Sequence of chain 1.A:
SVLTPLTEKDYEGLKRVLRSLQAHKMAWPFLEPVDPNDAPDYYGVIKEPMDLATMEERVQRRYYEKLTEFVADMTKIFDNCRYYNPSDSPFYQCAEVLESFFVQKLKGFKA

A small-molecule ligand and the protein it binds are described below.
Small molecule (SMILES): CNc1cc(-c2ccc(OCCCN(C)C)cc2)nc(S(C)(=O)=O)n1

Binding-site contacts:
Ligand atom N06 contacts residue PHE94 of chain 1.A at 3.8 Å.
Ligand atom C01 contacts residue ASN88 of chain 1.A at 3.9 Å.
Ligand atom C25 contacts residue ASP41 of chain 1.A at 2.7 Å.
Ligand atom C13 contacts residue ASP41 of chain 1.A at 3.8 Å.
Ligand atom C08 contacts residue PHE33 of chain 1.A at 4.0 Å (hydrophobic).
Ligand atom N17 contacts residue TYR87 of chain 1.A at 3.6 Å.
Ligand atom C18 contacts residue ASP41 of chain 1.A at 3.9 Å.
Ligand atom C25 contacts residue ASP38 of chain 1.A at 3.8 Å.
Ligand atom C20 contacts residue ASP41 of chain 1.A at 3.7 Å.
Ligand atom O09 contacts residue PHE33 of chain 1.A at 3.1 Å.
Ligand atom C03 contacts residue PHE94 of chain 1.A at 3.7 Å (hydrophobic).
Ligand atom C04 contacts residue PHE94 of chain 1.A at 3.4 Å (hydrophobic).
Ligand atom C03 contacts residue ASN88 of chain 1.A at 3.7 Å.
Ligand atom C11 contacts residue ASP41 of chain 1.A at 3.9 Å.
Ligand atom C01 contacts residue PHE94 of chain 1.A at 3.9 Å (hydrophobic).
Ligand atom S07 contacts residue ASN88 of chain 1.A at 3.9 Å.
Ligand atom C04 contacts residue ASP41 of chain 1.A at 3.5 Å.
Ligand atom C24 contacts residue ASP41 of chain 1.A at 3.0 Å.
Ligand atom O19 contacts residue ASP41 of chain 1.A at 3.2 Å (salt-bridge).
Ligand atom N02 contacts residue ASN88 of chain 1.A at 3.1 Å (h-bond).
Ligand atom C22 contacts residue ASP41 of chain 1.A at 3.7 Å.
Ligand atom C18 contacts residue PHE94 of chain 1.A at 3.5 Å (hydrophobic).
Ligand atom N17 contacts residue PHE94 of chain 1.A at 3.6 Å.
Ligand atom N23 contacts residue ASP41 of chain 1.A at 2.5 Å (salt-bridge).
Ligand atom C12 contacts residue PRO32 of chain 1.A at 3.9 Å (hydrophobic).
Ligand atom O09 contacts residue CYS84 of chain 1.A at 3.3 Å (h-bond).
Ligand atom C08 contacts residue PRO32 of chain 1.A at 3.5 Å (hydrophobic).
Ligand atom O10 contacts residue CYS84 of chain 1.A at 3.4 Å.
Ligand atom C18 contacts residue ASN88 of chain 1.A at 3.8 Å.
Ligand atom C16 contacts residue ASP41 of chain 1.A at 3.4 Å.
Ligand atom O10 contacts residue ASN88 of chain 1.A at 3.1 Å (h-bond).
Ligand atom C14 contacts residue ASP41 of chain 1.A at 3.1 Å.
Ligand atom C08 contacts residue VAL37 of chain 1.A at 3.5 Å (hydrophobic).
Ligand atom C15 contacts residue ASP41 of chain 1.A at 3.3 Å.
Ligand atom N02 contacts residue PHE94 of chain 1.A at 3.8 Å.
Ligand atom C16 contacts residue PHE94 of chain 1.A at 3.9 Å (hydrophobic).
Ligand atom O09 contacts residue PRO32 of chain 1.A at 3.9 Å.
Ligand atom C11 contacts residue PHE94 of chain 1.A at 3.7 Å (hydrophobic).
Ligand atom N17 contacts residue ASN88 of chain 1.A at 2.9 Å (h-bond).
Ligand atom C05 contacts residue PHE94 of chain 1.A at 3.4 Å (hydrophobic).